Sequence of chain 2.A:
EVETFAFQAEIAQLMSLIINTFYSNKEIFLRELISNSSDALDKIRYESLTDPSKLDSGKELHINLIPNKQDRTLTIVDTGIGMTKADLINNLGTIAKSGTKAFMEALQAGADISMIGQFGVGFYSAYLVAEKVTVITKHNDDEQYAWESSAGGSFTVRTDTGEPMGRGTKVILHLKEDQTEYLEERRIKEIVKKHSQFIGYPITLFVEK

The protein below binds the small molecule below.
Small molecule (SMILES): CC(=O)Nc1cc2nc(N)sc2cc1C

Binding-site contacts:
Ligand atom C13 contacts residue THR184 of chain 2.A at 4.0 Å.
Ligand atom O8 contacts residue ILE96 of chain 2.A at 3.9 Å.
Ligand atom C2 contacts residue MET98 of chain 2.A at 3.7 Å (hydrophobic).
Ligand atom N14 contacts residue ASP93 of chain 2.A at 2.7 Å (salt-bridge).
Ligand atom S contacts residue ASN51 of chain 2.A at 4.0 Å.
Ligand atom C9 contacts residue HIS154 of chain 2.A at 4.1 Å.
Ligand atom C3 contacts residue LEU107 of chain 2.A at 4.0 Å (hydrophobic).
Ligand atom C9 contacts residue GLY97 of chain 2.A at 3.7 Å.
Ligand atom C13 contacts residue ASP93 of chain 2.A at 3.9 Å.
Ligand atom N14 contacts residue THR184 of chain 2.A at 3.6 Å.
Ligand atom N6 contacts residue MET98 of chain 2.A at 3.5 Å.
Ligand atom C9 contacts residue ASP102 of chain 2.A at 3.5 Å.
Ligand atom C11 contacts residue MET98 of chain 2.A at 3.9 Å (hydrophobic).
Ligand atom N6 contacts residue ILE96 of chain 2.A at 3.6 Å.
Ligand atom N12 contacts residue THR184 of chain 2.A at 3.4 Å (h-bond).
Ligand atom C11 contacts residue THR184 of chain 2.A at 4.2 Å.
Ligand atom C11 contacts residue ALA55 of chain 2.A at 3.7 Å (hydrophobic).
Ligand atom C3 contacts residue MET98 of chain 2.A at 3.4 Å (hydrophobic).
Ligand atom C13 contacts residue ALA55 of chain 2.A at 3.9 Å (hydrophobic).
Ligand atom C10 contacts residue ILE96 of chain 2.A at 3.8 Å (hydrophobic).
Ligand atom N12 contacts residue ALA55 of chain 2.A at 3.3 Å.
Ligand atom C13 contacts residue ASN51 of chain 2.A at 4.1 Å.
Ligand atom N14 contacts residue ASN51 of chain 2.A at 4.1 Å.
Ligand atom C7 contacts residue GLY97 of chain 2.A at 3.6 Å.
Ligand atom C5 contacts residue ILE96 of chain 2.A at 4.1 Å (hydrophobic).
Ligand atom N14 contacts residue SER52 of chain 2.A at 3.9 Å.
Ligand atom C5 contacts residue GLY97 of chain 2.A at 3.4 Å.
Ligand atom C4 contacts residue LEU107 of chain 2.A at 3.5 Å (hydrophobic).
Ligand atom N6 contacts residue GLY97 of chain 2.A at 2.8 Å (h-bond).
Ligand atom C10 contacts residue MET98 of chain 2.A at 3.5 Å (hydrophobic).
Ligand atom C4 contacts residue GLY108 of chain 2.A at 3.3 Å.
Ligand atom C9 contacts residue ILE96 of chain 2.A at 3.9 Å (hydrophobic).
Ligand atom C4 contacts residue MET98 of chain 2.A at 3.9 Å (hydrophobic).
Ligand atom C5 contacts residue MET98 of chain 2.A at 3.3 Å (hydrophobic).
Ligand atom C10 contacts residue GLY97 of chain 2.A at 3.3 Å.
Ligand atom O8 contacts residue LYS58 of chain 2.A at 3.2 Å (salt-bridge).
Ligand atom C1 contacts residue MET98 of chain 2.A at 4.0 Å (hydrophobic).
Ligand atom C7 contacts residue ILE96 of chain 2.A at 3.6 Å (hydrophobic).
Ligand atom C2 contacts residue LEU107 of chain 2.A at 3.6 Å (hydrophobic).
Ligand atom C10 contacts residue ALA55 of chain 2.A at 3.9 Å (hydrophobic).